Binding-site contacts:
Ligand atom O7 contacts residue ASN58 of chain 1.B at 4.0 Å.
Ligand atom C2 contacts residue GLU57 of chain 1.B at 3.7 Å.
Ligand atom O3 contacts residue GLY8 of chain 1.M at 3.6 Å.
Ligand atom N2 contacts residue ASN58 of chain 1.B at 2.5 Å (h-bond).
Ligand atom C1 contacts residue ASN58 of chain 1.B at 1.5 Å.
Ligand atom C7 contacts residue SER17 of chain 1.F at 4.0 Å.
Ligand atom C1 contacts residue GLU57 of chain 1.B at 3.9 Å.
Ligand atom O5 contacts residue ASN58 of chain 1.B at 2.4 Å (h-bond).
Ligand atom N2 contacts residue GLY16 of chain 1.F at 4.3 Å.
Ligand atom C5 contacts residue ASN58 of chain 1.B at 3.7 Å.
Ligand atom C8 contacts residue SER17 of chain 1.F at 2.9 Å.
Ligand atom C7 contacts residue GLY16 of chain 1.F at 3.7 Å.
Ligand atom C7 contacts residue GLU57 of chain 1.B at 3.4 Å.
Ligand atom C2 contacts residue ASN58 of chain 1.B at 2.6 Å.
Ligand atom C3 contacts residue GLU57 of chain 1.B at 4.1 Å.
Ligand atom N2 contacts residue GLU57 of chain 1.B at 2.7 Å (salt-bridge).
Ligand atom C8 contacts residue GLU57 of chain 1.B at 3.3 Å.
Ligand atom C8 contacts residue ASN58 of chain 1.B at 3.5 Å.
Ligand atom C4 contacts residue ASN58 of chain 1.B at 4.3 Å.
Ligand atom C4 contacts residue GLY9 of chain 1.M at 4.5 Å.
Ligand atom O7 contacts residue SER17 of chain 1.F at 4.1 Å.
Ligand atom C4 contacts residue GLY8 of chain 1.M at 4.4 Å.
Ligand atom C7 contacts residue ASN58 of chain 1.B at 3.2 Å.
Ligand atom O4 contacts residue GLY9 of chain 1.M at 3.2 Å (h-bond).
Ligand atom O4 contacts residue GLY8 of chain 1.M at 3.2 Å (h-bond).
Ligand atom C3 contacts residue ASN58 of chain 1.B at 3.9 Å.
Ligand atom O7 contacts residue GLY16 of chain 1.F at 3.9 Å.
Ligand atom C8 contacts residue GLY16 of chain 1.F at 3.6 Å.

Sequence of chain 1.F:
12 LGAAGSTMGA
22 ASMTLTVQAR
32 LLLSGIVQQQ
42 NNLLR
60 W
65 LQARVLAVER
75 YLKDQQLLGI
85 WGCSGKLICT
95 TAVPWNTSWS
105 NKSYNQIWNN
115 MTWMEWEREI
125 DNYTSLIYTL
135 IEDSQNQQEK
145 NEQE

Sequence of chain 1.B:
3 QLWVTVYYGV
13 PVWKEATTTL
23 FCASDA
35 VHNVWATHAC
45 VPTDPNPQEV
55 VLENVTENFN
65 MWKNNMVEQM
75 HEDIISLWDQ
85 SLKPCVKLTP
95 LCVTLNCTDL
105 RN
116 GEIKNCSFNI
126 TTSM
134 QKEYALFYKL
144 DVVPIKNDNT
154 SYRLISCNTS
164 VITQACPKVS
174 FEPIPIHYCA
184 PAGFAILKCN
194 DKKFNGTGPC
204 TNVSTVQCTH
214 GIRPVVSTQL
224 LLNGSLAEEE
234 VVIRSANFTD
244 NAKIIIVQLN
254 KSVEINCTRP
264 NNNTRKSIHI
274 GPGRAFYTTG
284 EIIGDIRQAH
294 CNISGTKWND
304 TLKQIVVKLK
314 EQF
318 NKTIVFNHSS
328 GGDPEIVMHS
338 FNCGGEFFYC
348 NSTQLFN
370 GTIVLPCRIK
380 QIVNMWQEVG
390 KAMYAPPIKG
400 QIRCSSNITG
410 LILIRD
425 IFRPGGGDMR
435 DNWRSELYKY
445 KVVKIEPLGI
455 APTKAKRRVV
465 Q

Sequence of chain 1.M:
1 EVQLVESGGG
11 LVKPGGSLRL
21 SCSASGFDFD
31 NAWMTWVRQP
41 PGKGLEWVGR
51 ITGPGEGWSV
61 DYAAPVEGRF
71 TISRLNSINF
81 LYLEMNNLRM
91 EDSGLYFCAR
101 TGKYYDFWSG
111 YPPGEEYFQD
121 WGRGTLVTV

A small-molecule ligand and the protein it binds are described below.
Small molecule (SMILES): CC(=O)N[C@@H]1[C@@H](O)[C@H](O)[C@@H](CO)O[C@H]1O